Sequence of chain 1.A:
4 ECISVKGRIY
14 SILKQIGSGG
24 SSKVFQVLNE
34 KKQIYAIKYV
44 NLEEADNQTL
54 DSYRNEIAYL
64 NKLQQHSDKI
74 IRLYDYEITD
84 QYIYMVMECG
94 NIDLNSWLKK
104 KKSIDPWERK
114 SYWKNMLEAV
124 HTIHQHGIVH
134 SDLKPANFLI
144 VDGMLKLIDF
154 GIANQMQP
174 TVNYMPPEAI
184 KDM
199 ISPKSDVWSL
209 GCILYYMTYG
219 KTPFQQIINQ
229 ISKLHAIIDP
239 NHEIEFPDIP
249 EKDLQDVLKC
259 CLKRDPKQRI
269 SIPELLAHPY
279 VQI

This protein binds this small molecule.
Small molecule (SMILES): COc1ccc(Oc2cc(NCCC(F)(F)F)c3ncc(-c4ccc(C(=O)NC5CC5)c(C)c4)n3n2)c(F)c1F

Binding-site contacts:
Ligand atom C11 contacts residue GLY93 of chain 1.A at 2.7 Å.
Ligand atom C4 contacts residue LEU142 of chain 1.A at 3.4 Å (hydrophobic).
Ligand atom O37 contacts residue GLN160 of chain 1.A at 3.5 Å (h-bond).
Ligand atom C9 contacts residue ALA39 of chain 1.A at 3.5 Å (hydrophobic).
Ligand atom F16 contacts residue GLN29 of chain 1.A at 3.1 Å.
Ligand atom C13 contacts residue GLN29 of chain 1.A at 3.6 Å.
Ligand atom N7 contacts residue GLY93 of chain 1.A at 3.0 Å (h-bond).
Ligand atom C42 contacts residue GLU59 of chain 1.A at 3.4 Å.
Ligand atom C2 contacts residue LEU142 of chain 1.A at 3.5 Å (hydrophobic).
Ligand atom C31 contacts residue ILE151 of chain 1.A at 3.5 Å (hydrophobic).
Ligand atom C23 contacts residue ALA139 of chain 1.A at 3.2 Å (hydrophobic).
Ligand atom F15 contacts residue ILE19 of chain 1.A at 3.5 Å.
Ligand atom F16 contacts residue CYS92 of chain 1.A at 3.3 Å.
Ligand atom O33 contacts residue LYS41 of chain 1.A at 2.6 Å.
Ligand atom C42 contacts residue MET88 of chain 1.A at 3.6 Å (hydrophobic).
Ligand atom F14 contacts residue ASN94 of chain 1.A at 3.6 Å.
Ligand atom F36 contacts residue MET159 of chain 1.A at 3.2 Å.
Ligand atom F35 contacts residue ILE19 of chain 1.A at 3.3 Å.
Ligand atom C24 contacts residue ALA139 of chain 1.A at 3.3 Å (hydrophobic).
Ligand atom C9 contacts residue GLU91 of chain 1.A at 3.5 Å.
Ligand atom F15 contacts residue LYS17 of chain 1.A at 2.9 Å.
Ligand atom C29 contacts residue MET90 of chain 1.A at 3.3 Å (hydrophobic).
Ligand atom F36 contacts residue GLY20 of chain 1.A at 3.6 Å.
Ligand atom O37 contacts residue MET159 of chain 1.A at 3.4 Å (h-bond).
Ligand atom C42 contacts residue LEU63 of chain 1.A at 3.5 Å (hydrophobic).
Ligand atom F14 contacts residue GLN29 of chain 1.A at 3.1 Å.
Ligand atom N32 contacts residue ILE151 of chain 1.A at 2.5 Å (h-bond).
Ligand atom C41 contacts residue LEU63 of chain 1.A at 3.5 Å (hydrophobic).
Ligand atom C34 contacts residue GLU59 of chain 1.A at 3.4 Å.
Ligand atom C41 contacts residue ILE151 of chain 1.A at 3.3 Å (hydrophobic).
Ligand atom C38 contacts residue MET159 of chain 1.A at 3.5 Å (hydrophobic).
Ligand atom F36 contacts residue GLN160 of chain 1.A at 3.5 Å.
Ligand atom F35 contacts residue GLY20 of chain 1.A at 3.5 Å.
Ligand atom C25 contacts residue ILE151 of chain 1.A at 3.3 Å (hydrophobic).
Ligand atom C9 contacts residue LEU142 of chain 1.A at 3.4 Å (hydrophobic).
Ligand atom N7 contacts residue LEU142 of chain 1.A at 3.5 Å.
Ligand atom C27 contacts residue ILE151 of chain 1.A at 3.4 Å (hydrophobic).
Ligand atom N7 contacts residue CYS92 of chain 1.A at 3.6 Å.
Ligand atom N10 contacts residue GLY93 of chain 1.A at 3.5 Å (h-bond).
Ligand atom C34 contacts residue ILE151 of chain 1.A at 3.2 Å (hydrophobic).